Sequence of chain 1.A:
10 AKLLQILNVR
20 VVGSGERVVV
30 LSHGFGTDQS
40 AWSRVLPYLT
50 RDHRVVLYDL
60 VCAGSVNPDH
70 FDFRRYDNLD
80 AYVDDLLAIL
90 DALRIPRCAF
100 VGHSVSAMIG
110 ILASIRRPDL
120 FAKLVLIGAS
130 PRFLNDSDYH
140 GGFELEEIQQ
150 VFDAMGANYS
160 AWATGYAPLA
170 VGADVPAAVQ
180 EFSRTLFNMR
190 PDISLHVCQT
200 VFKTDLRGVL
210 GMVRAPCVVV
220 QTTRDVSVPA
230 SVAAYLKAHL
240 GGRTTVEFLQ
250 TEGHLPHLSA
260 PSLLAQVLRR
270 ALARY

The protein below binds the small molecule below.
Small molecule (SMILES): O=C(N1CCN(c2ccc(C(F)(F)F)cc2)CC1)n1ccnn1

Binding-site contacts:
Ligand atom CAB contacts residue PHE201 of chain 1.A at 4.1 Å (hydrophobic).
Ligand atom CAD contacts residue TYR165 of chain 1.A at 3.5 Å (hydrophobic).
Ligand atom CAM contacts residue VAL104 of chain 1.A at 3.2 Å (hydrophobic).
Ligand atom FAP contacts residue TYR165 of chain 1.A at 3.3 Å.
Ligand atom CAJ contacts residue SER103 of chain 1.A at 3.9 Å.
Ligand atom OAN contacts residue PHE34 of chain 1.A at 3.1 Å (h-bond).
Ligand atom CAE contacts residue TYR165 of chain 1.A at 3.5 Å (hydrophobic).
Ligand atom CAA contacts residue SER226 of chain 1.A at 3.1 Å.
Ligand atom CAM contacts residue SER103 of chain 1.A at 1.4 Å.
Ligand atom FAR contacts residue TYR165 of chain 1.A at 3.4 Å.
Ligand atom NAK contacts residue PHE201 of chain 1.A at 3.9 Å.
Ligand atom FAQ contacts residue ILE147 of chain 1.A at 3.8 Å.
Ligand atom CAD contacts residue TRP161 of chain 1.A at 4.1 Å (hydrophobic).
Ligand atom CAF contacts residue SER226 of chain 1.A at 3.9 Å.
Ligand atom CAH contacts residue PHE34 of chain 1.A at 3.6 Å (hydrophobic).
Ligand atom CAI contacts residue SER103 of chain 1.A at 2.7 Å.
Ligand atom CAA contacts residue PHE201 of chain 1.A at 3.6 Å (hydrophobic).
Ligand atom NAL contacts residue SER103 of chain 1.A at 2.3 Å (h-bond).
Ligand atom CAF contacts residue PHE201 of chain 1.A at 3.8 Å (hydrophobic).
Ligand atom CAI contacts residue PHE132 of chain 1.A at 3.5 Å (hydrophobic).
Ligand atom CAM contacts residue PHE34 of chain 1.A at 4.0 Å (hydrophobic).
Ligand atom CAG contacts residue PHE34 of chain 1.A at 3.6 Å (hydrophobic).
Ligand atom CAJ contacts residue SER226 of chain 1.A at 3.6 Å.
Ligand atom CAO contacts residue TYR165 of chain 1.A at 3.8 Å (hydrophobic).
Ligand atom FAP contacts residue PHE142 of chain 1.A at 4.1 Å.
Ligand atom CAB contacts residue PHE142 of chain 1.A at 4.0 Å (hydrophobic).
Ligand atom FAQ contacts residue PHE142 of chain 1.A at 3.6 Å.
Ligand atom FAR contacts residue TRP161 of chain 1.A at 3.3 Å.
Ligand atom CAJ contacts residue HIS253 of chain 1.A at 4.2 Å.
Ligand atom FAR contacts residue VAL150 of chain 1.A at 3.4 Å.
Ligand atom CAH contacts residue SER103 of chain 1.A at 3.7 Å.
Ligand atom CAH contacts residue VAL200 of chain 1.A at 4.0 Å (hydrophobic).
Ligand atom OAN contacts residue GLY33 of chain 1.A at 4.0 Å.
Ligand atom OAN contacts residue SER103 of chain 1.A at 2.3 Å (h-bond).
Ligand atom CAC contacts residue TYR165 of chain 1.A at 3.6 Å (hydrophobic).
Ligand atom OAN contacts residue VAL104 of chain 1.A at 2.8 Å (h-bond).
Ligand atom CAO contacts residue VAL150 of chain 1.A at 4.0 Å (hydrophobic).
Ligand atom CAF contacts residue TYR165 of chain 1.A at 3.9 Å (hydrophobic).
Ligand atom CAB contacts residue SER226 of chain 1.A at 3.5 Å.
Ligand atom FAQ contacts residue VAL150 of chain 1.A at 3.1 Å.